This protein binds this small molecule.
Small molecule (SMILES): Cc1nc2cnc3c(c2n1[C@@H]1CCC[C@@H](O)C1)CC=N3

Sequence of chain 1.B:
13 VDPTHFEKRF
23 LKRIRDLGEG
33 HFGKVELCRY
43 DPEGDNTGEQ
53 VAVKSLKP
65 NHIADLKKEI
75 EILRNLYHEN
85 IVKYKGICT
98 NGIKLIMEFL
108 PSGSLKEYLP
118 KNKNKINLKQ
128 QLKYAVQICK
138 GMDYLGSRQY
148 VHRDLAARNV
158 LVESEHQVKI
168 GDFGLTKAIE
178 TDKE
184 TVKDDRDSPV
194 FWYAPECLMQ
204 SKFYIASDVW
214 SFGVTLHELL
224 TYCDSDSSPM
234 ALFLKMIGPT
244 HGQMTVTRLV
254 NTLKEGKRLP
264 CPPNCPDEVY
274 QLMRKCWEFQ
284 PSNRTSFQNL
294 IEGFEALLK

Binding-site contacts:
Ligand atom N22 contacts residue GLU105 of chain 1.B at 3.0 Å (salt-bridge).
Ligand atom N6 contacts residue LEU107 of chain 1.B at 3.0 Å (h-bond).
Ligand atom C7 contacts residue LEU158 of chain 1.B at 3.6 Å (hydrophobic).
Ligand atom C21 contacts residue GLY168 of chain 1.B at 3.9 Å.
Ligand atom C18 contacts residue LEU158 of chain 1.B at 3.8 Å (hydrophobic).
Ligand atom C14 contacts residue VAL37 of chain 1.B at 3.6 Å (hydrophobic).
Ligand atom N22 contacts residue LEU158 of chain 1.B at 3.7 Å.
Ligand atom C7 contacts residue ALA54 of chain 1.B at 3.8 Å (hydrophobic).
Ligand atom C16 contacts residue ASN156 of chain 1.B at 3.4 Å.
Ligand atom C20 contacts residue LEU158 of chain 1.B at 3.9 Å (hydrophobic).
Ligand atom C4 contacts residue LEU29 of chain 1.B at 3.8 Å (hydrophobic).
Ligand atom C15 contacts residue ASP169 of chain 1.B at 3.9 Å.
Ligand atom C9 contacts residue LEU158 of chain 1.B at 3.4 Å (hydrophobic).
Ligand atom C5 contacts residue PHE106 of chain 1.B at 3.5 Å (hydrophobic).
Ligand atom O19 contacts residue ASN156 of chain 1.B at 3.3 Å (h-bond).
Ligand atom C8 contacts residue LEU158 of chain 1.B at 3.7 Å (hydrophobic).
Ligand atom N10 contacts residue LEU158 of chain 1.B at 3.7 Å.
Ligand atom N6 contacts residue GLU105 of chain 1.B at 4.0 Å.
Ligand atom C9 contacts residue LEU29 of chain 1.B at 4.0 Å (hydrophobic).
Ligand atom N6 contacts residue PHE106 of chain 1.B at 3.5 Å.
Ligand atom C16 contacts residue ARG155 of chain 1.B at 3.5 Å.
Ligand atom C21 contacts residue LEU158 of chain 1.B at 3.8 Å (hydrophobic).
Ligand atom C21 contacts residue MET104 of chain 1.B at 3.8 Å (hydrophobic).
Ligand atom C5 contacts residue LEU29 of chain 1.B at 3.9 Å (hydrophobic).
Ligand atom C7 contacts residue GLU105 of chain 1.B at 3.8 Å.
Ligand atom O19 contacts residue ARG155 of chain 1.B at 2.6 Å (salt-bridge).
Ligand atom C20 contacts residue GLY168 of chain 1.B at 3.7 Å.
Ligand atom C1 contacts residue GLU114 of chain 1.B at 3.4 Å.
Ligand atom N3 contacts residue LEU158 of chain 1.B at 4.0 Å.
Ligand atom C2 contacts residue LEU158 of chain 1.B at 4.0 Å (hydrophobic).
Ligand atom C4 contacts residue LEU158 of chain 1.B at 3.6 Å (hydrophobic).
Ligand atom C5 contacts residue LEU107 of chain 1.B at 3.3 Å (hydrophobic).
Ligand atom C1 contacts residue LEU29 of chain 1.B at 3.3 Å (hydrophobic).
Ligand atom N3 contacts residue GLY110 of chain 1.B at 3.6 Å.
Ligand atom C13 contacts residue LEU29 of chain 1.B at 4.0 Å (hydrophobic).
Ligand atom C21 contacts residue GLU105 of chain 1.B at 4.0 Å.
Ligand atom C13 contacts residue VAL37 of chain 1.B at 3.6 Å (hydrophobic).
Ligand atom C21 contacts residue ALA54 of chain 1.B at 3.6 Å (hydrophobic).
Ligand atom C18 contacts residue ARG155 of chain 1.B at 3.9 Å.
Ligand atom N22 contacts residue ALA54 of chain 1.B at 3.2 Å.